The protein below binds the small molecule below.
Small molecule (SMILES): CC(C)(COP(=O)(O)OP(=O)(O)OC[C@H]1O[C@@H](n2cnc3c(N)ncnc32)[C@H](O)[C@@H]1OP(=O)(O)O)[C@@H](O)C(=O)NCCC(=O)NCCSC(=O)CC1=CCC=CCO1

Binding-site contacts:
Ligand atom C13 contacts residue GLN61 of chain 1.E at 3.5 Å.
Ligand atom O2 contacts residue GLN61 of chain 1.E at 3.5 Å (h-bond).
Ligand atom C6 contacts residue TYR80 of chain 1.E at 3.6 Å (hydrophobic).
Ligand atom C7 contacts residue ASN136 of chain 1.E at 3.5 Å.
Ligand atom O13 contacts residue LEU21 of chain 1.E at 3.7 Å.
Ligand atom O2 contacts residue PHE128 of chain 1.E at 3.5 Å.
Ligand atom C3 contacts residue GLN61 of chain 1.E at 3.7 Å.
Ligand atom C17 contacts residue ALA59 of chain 1.E at 3.4 Å (hydrophobic).
Ligand atom N7 contacts residue GLN61 of chain 1.E at 3.0 Å (h-bond).
Ligand atom C11 contacts residue GLN61 of chain 1.E at 3.4 Å.
Ligand atom C25 contacts residue ARG55 of chain 1.E at 3.7 Å.
Ligand atom C4 contacts residue ASP62 of chain 1.E at 3.1 Å.
Ligand atom O2 contacts residue ALA105 of chain 1.E at 2.5 Å (h-bond).
Ligand atom O1 contacts residue LEU133 of chain 1.E at 3.5 Å.
Ligand atom N1 contacts residue ASP62 of chain 1.E at 3.4 Å.
Ligand atom C13 contacts residue PHE128 of chain 1.E at 3.5 Å (hydrophobic).
Ligand atom N3 contacts residue ALA59 of chain 1.E at 2.9 Å (h-bond).
Ligand atom O9 contacts residue ARG55 of chain 1.E at 3.7 Å.
Ligand atom N1 contacts residue GLN61 of chain 1.E at 3.6 Å (h-bond).
Ligand atom C12 contacts residue PHE128 of chain 1.E at 3.5 Å (hydrophobic).
Ligand atom C12 contacts residue GLN61 of chain 1.E at 3.5 Å.
Ligand atom C2 contacts residue PHE243 of chain 1.F at 3.6 Å (hydrophobic).
Ligand atom C25 contacts residue LEU21 of chain 1.E at 3.7 Å (hydrophobic).
Ligand atom C7 contacts residue TYR80 of chain 1.E at 3.7 Å (hydrophobic).
Ligand atom C1 contacts residue PHE243 of chain 1.F at 3.6 Å (hydrophobic).
Ligand atom C16 contacts residue ALA59 of chain 1.E at 3.7 Å (hydrophobic).
Ligand atom O2 contacts residue GLY104 of chain 1.E at 3.0 Å.
Ligand atom N6 contacts residue ALA59 of chain 1.E at 3.7 Å.
Ligand atom O17 contacts residue LYS246 of chain 1.F at 2.9 Å (salt-bridge).
Ligand atom C13 contacts residue ALA105 of chain 1.E at 3.6 Å (hydrophobic).
Ligand atom C15 contacts residue GLN61 of chain 1.E at 3.5 Å.
Ligand atom N7 contacts residue ALA59 of chain 1.E at 3.4 Å (h-bond).
Ligand atom C10 contacts residue LEU133 of chain 1.E at 2.9 Å (hydrophobic).
Ligand atom N1 contacts residue LEU63 of chain 1.E at 3.0 Å (h-bond).
Ligand atom C6 contacts residue ASN136 of chain 1.E at 3.6 Å.
Ligand atom C4 contacts residue LEU63 of chain 1.E at 3.5 Å (hydrophobic).
Ligand atom P1 contacts residue ARG55 of chain 1.E at 3.7 Å.
Ligand atom C9 contacts residue LEU133 of chain 1.E at 3.5 Å (hydrophobic).
Ligand atom O7 contacts residue ARG55 of chain 1.E at 2.5 Å (salt-bridge).
Ligand atom O1 contacts residue GLN61 of chain 1.E at 3.4 Å.

Sequence of chain 1.F:
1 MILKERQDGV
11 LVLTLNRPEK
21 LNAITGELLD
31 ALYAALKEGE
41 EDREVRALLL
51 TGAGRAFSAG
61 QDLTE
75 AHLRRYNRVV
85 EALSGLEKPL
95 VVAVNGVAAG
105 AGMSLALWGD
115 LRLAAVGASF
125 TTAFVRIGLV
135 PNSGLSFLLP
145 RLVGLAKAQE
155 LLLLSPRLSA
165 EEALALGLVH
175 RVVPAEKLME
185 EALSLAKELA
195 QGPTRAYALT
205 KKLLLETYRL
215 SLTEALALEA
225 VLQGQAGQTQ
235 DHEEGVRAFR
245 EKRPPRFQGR

Sequence of chain 1.E:
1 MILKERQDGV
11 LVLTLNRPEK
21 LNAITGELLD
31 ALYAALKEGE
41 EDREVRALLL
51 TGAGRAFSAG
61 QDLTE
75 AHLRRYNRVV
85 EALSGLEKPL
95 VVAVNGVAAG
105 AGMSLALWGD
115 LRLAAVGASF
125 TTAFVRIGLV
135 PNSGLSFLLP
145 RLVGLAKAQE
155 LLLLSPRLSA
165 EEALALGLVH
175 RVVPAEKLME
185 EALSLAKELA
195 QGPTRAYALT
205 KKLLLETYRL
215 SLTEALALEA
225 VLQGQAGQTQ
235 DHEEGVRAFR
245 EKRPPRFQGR